Sequence of chain 1.B:
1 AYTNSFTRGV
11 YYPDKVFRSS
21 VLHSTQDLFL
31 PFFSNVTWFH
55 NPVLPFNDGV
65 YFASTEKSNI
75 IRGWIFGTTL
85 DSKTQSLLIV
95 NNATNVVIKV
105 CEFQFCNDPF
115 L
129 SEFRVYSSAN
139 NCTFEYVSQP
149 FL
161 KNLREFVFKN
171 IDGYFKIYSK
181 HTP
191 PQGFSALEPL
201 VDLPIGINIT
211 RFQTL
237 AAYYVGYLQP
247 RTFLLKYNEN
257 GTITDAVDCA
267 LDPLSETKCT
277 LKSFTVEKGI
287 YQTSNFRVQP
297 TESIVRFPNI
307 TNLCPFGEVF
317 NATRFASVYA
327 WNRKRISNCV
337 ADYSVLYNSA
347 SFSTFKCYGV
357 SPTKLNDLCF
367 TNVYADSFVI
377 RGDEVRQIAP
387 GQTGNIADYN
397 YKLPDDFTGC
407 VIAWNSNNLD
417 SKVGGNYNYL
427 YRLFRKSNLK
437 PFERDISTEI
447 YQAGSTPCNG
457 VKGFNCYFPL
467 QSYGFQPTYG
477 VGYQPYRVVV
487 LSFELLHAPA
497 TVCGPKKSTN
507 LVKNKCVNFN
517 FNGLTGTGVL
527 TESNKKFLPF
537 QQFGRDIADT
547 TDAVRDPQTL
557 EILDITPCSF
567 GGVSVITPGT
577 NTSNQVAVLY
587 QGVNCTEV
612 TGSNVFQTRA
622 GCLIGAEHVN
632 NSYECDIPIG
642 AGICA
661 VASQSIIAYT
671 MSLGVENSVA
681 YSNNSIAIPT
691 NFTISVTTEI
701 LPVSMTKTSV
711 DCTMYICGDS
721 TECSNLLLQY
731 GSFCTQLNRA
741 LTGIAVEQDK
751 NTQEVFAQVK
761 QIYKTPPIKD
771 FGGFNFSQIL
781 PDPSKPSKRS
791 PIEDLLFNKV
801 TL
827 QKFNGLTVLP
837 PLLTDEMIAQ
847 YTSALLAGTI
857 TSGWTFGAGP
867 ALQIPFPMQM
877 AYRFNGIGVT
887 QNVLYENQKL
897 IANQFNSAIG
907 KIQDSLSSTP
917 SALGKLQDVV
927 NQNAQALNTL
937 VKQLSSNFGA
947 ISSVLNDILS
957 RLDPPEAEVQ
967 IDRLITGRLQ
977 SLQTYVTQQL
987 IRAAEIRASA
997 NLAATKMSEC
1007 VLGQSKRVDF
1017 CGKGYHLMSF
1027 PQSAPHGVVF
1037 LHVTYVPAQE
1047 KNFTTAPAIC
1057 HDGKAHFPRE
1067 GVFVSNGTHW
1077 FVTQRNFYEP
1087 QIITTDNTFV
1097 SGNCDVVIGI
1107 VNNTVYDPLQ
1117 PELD

A small-molecule ligand and the protein it binds are described below.
Small molecule (SMILES): CC(=O)N[C@@H]1[C@@H](O)[C@H](O)[C@@H](CO)O[C@H]1O

Binding-site contacts:
Ligand atom C2 contacts residue ASN577 of chain 1.B at 3.9 Å.
Ligand atom C8 contacts residue ASN577 of chain 1.B at 4.0 Å.
Ligand atom O5 contacts residue ASN577 of chain 1.B at 4.1 Å.
Ligand atom N2 contacts residue ASN577 of chain 1.B at 3.5 Å (h-bond).
Ligand atom O7 contacts residue ASN577 of chain 1.B at 4.3 Å.
Ligand atom C7 contacts residue ASN577 of chain 1.B at 3.7 Å.
Ligand atom C1 contacts residue ASN577 of chain 1.B at 3.5 Å.